Sequence of chain 1.D:
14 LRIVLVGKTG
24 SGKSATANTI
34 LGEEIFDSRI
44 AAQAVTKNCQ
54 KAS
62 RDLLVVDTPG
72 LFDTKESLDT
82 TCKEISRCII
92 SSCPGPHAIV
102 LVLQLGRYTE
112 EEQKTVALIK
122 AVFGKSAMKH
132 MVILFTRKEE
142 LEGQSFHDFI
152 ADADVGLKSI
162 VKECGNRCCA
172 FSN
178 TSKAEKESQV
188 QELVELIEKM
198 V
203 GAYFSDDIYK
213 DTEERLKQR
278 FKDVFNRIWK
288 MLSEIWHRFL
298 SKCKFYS

The small molecule below binds the protein below.
Small molecule (SMILES): Nc1nc2c(ncn2[C@@H]2O[C@H](CO[P](=O)(O)O[P](=O)(O)NP(=O)(O)O)[C@@H](O)[C@H]2O)c(=O)[nH]1

Binding-site contacts:
Ligand atom O1A contacts residue SER27 of chain 1.D at 3.5 Å (h-bond).
Ligand atom O3G contacts residue MG1 of chain 1.M at 3.3 Å.
Ligand atom N7 contacts residue ASN174 of chain 1.D at 2.8 Å (h-bond).
Ligand atom O6 contacts residue ARG138 of chain 1.D at 2.8 Å (salt-bridge).
Ligand atom C2 contacts residue GLU140 of chain 1.D at 3.0 Å.
Ligand atom O3G contacts residue VAL48 of chain 1.D at 2.9 Å (h-bond).
Ligand atom N3B contacts residue MG1 of chain 1.M at 2.6 Å.
Ligand atom O2G contacts residue MG1 of chain 1.M at 3.0 Å.
Ligand atom PG contacts residue MG1 of chain 1.M at 3.2 Å.
Ligand atom O2B contacts residue SER27 of chain 1.D at 2.4 Å (h-bond).
Ligand atom O3A contacts residue GLY25 of chain 1.D at 3.3 Å (h-bond).
Ligand atom O3' contacts residue ARG42 of chain 1.D at 3.1 Å.
Ligand atom C6 contacts residue ARG138 of chain 1.D at 3.3 Å.
Ligand atom O2B contacts residue LYS26 of chain 1.D at 2.9 Å (salt-bridge).
Ligand atom O1A contacts residue ALA28 of chain 1.D at 2.9 Å (h-bond).
Ligand atom O1B contacts residue SER24 of chain 1.D at 3.1 Å (h-bond).
Ligand atom PB contacts residue MG1 of chain 1.M at 3.4 Å.
Ligand atom O2A contacts residue SER41 of chain 1.D at 3.5 Å.
Ligand atom PB contacts residue LYS26 of chain 1.D at 3.6 Å.
Ligand atom O3' contacts residue ILE43 of chain 1.D at 2.9 Å (h-bond).
Ligand atom O1B contacts residue GLY23 of chain 1.D at 3.0 Å (h-bond).
Ligand atom O1B contacts residue LYS26 of chain 1.D at 2.8 Å (salt-bridge).
Ligand atom C8 contacts residue ALA28 of chain 1.D at 3.5 Å (hydrophobic).
Ligand atom C6 contacts residue ASN174 of chain 1.D at 3.4 Å.
Ligand atom O2A contacts residue ARG42 of chain 1.D at 3.6 Å (salt-bridge).
Ligand atom O1B contacts residue GLY25 of chain 1.D at 3.3 Å (h-bond).
Ligand atom O2G contacts residue LYS26 of chain 1.D at 3.2 Å (salt-bridge).
Ligand atom O2B contacts residue MG1 of chain 1.M at 2.8 Å.
Ligand atom O1G contacts residue THR22 of chain 1.D at 3.1 Å.
Ligand atom O1A contacts residue SER41 of chain 1.D at 3.3 Å.
Ligand atom O5' contacts residue ARG42 of chain 1.D at 3.2 Å (salt-bridge).
Ligand atom O1A contacts residue GLY25 of chain 1.D at 3.5 Å.
Ligand atom N1 contacts residue GLU140 of chain 1.D at 2.8 Å (salt-bridge).
Ligand atom N1 contacts residue ARG138 of chain 1.D at 3.4 Å.
Ligand atom O6 contacts residue ASN174 of chain 1.D at 2.8 Å (h-bond).
Ligand atom N2 contacts residue GLU140 of chain 1.D at 2.3 Å (salt-bridge).
Ligand atom O3G contacts residue THR49 of chain 1.D at 2.8 Å (h-bond).
Ligand atom O1G contacts residue GLY23 of chain 1.D at 2.6 Å (h-bond).
Ligand atom O6 contacts residue PHE172 of chain 1.D at 3.5 Å (h-bond).
Ligand atom C5 contacts residue ASN174 of chain 1.D at 3.4 Å.